Sequence of chain 1.A:
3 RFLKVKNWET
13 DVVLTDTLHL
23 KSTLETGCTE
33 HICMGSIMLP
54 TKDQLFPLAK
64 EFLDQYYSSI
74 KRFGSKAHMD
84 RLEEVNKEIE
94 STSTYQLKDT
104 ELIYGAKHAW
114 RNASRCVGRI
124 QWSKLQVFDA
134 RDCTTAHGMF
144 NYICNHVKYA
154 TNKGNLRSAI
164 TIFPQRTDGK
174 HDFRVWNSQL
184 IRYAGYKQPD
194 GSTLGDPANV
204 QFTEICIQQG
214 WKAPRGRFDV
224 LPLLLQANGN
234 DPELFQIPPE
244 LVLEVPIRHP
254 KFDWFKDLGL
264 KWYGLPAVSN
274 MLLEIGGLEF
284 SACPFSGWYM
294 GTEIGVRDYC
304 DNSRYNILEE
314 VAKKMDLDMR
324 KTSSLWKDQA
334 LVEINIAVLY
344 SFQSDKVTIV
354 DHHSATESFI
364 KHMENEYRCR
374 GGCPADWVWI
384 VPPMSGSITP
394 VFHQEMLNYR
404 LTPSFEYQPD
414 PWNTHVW

The small molecule below binds the protein below.
Small molecule (SMILES): Cc1cc(N)nc(CCc2cc(N)cc(CCc3cc(C)cc(N)n3)c2)c1

Sequence of chain 1.B:
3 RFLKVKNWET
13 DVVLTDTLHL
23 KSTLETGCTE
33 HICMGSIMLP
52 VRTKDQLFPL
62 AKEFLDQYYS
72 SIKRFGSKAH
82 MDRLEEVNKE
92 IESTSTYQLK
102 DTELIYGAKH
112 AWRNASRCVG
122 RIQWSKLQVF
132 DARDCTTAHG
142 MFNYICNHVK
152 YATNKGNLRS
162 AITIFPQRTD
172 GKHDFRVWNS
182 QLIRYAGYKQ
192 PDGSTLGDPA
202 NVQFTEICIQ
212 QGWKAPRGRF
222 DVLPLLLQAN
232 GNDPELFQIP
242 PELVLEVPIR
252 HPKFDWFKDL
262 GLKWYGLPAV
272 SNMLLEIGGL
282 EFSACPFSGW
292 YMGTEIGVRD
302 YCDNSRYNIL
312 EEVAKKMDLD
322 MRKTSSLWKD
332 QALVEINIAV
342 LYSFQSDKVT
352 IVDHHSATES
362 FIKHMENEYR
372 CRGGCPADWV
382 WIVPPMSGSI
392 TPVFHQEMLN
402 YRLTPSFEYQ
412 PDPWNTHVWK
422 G

Binding-site contacts:
Ligand atom C36 contacts residue VAL271 of chain 1.A at 3.7 Å (hydrophobic).
Ligand atom N41 contacts residue TYR292 of chain 1.A at 3.7 Å.
Ligand atom C39 contacts residue HEM1 of chain 1.C at 3.6 Å.
Ligand atom C42 contacts residue PHE288 of chain 1.A at 3.7 Å (hydrophobic).
Ligand atom C06 contacts residue ARG300 of chain 1.A at 3.4 Å.
Ligand atom C18 contacts residue PHE395 of chain 1.B at 3.7 Å (hydrophobic).
Ligand atom C05 contacts residue HEM1 of chain 1.C at 3.6 Å.
Ligand atom C14 contacts residue TRP382 of chain 1.A at 3.7 Å (hydrophobic).
Ligand atom C04 contacts residue ARG300 of chain 1.A at 3.5 Å.
Ligand atom C13 contacts residue TRP382 of chain 1.A at 3.7 Å (hydrophobic).
Ligand atom C35 contacts residue GLU296 of chain 1.A at 3.4 Å.
Ligand atom C08 contacts residue ARG300 of chain 1.A at 3.4 Å.
Ligand atom C03 contacts residue ARG300 of chain 1.A at 3.9 Å.
Ligand atom N41 contacts residue TRP291 of chain 1.A at 2.8 Å (h-bond).
Ligand atom C36 contacts residue HEM1 of chain 1.C at 3.9 Å.
Ligand atom C01 contacts residue ARG300 of chain 1.A at 3.6 Å.
Ligand atom C37 contacts residue HEM1 of chain 1.C at 3.7 Å.
Ligand atom C15 contacts residue TRP382 of chain 1.A at 3.8 Å (hydrophobic).
Ligand atom N17 contacts residue MET40 of chain 1.A at 3.6 Å (h-bond).
Ligand atom N41 contacts residue PRO269 of chain 1.A at 3.7 Å.
Ligand atom C38 contacts residue HEM1 of chain 1.C at 3.4 Å.
Ligand atom N40 contacts residue GLU296 of chain 1.A at 2.5 Å (salt-bridge).
Ligand atom N02 contacts residue ARG185 of chain 1.A at 3.6 Å.
Ligand atom C42 contacts residue HEM1 of chain 1.C at 3.4 Å.
Ligand atom C11 contacts residue MET40 of chain 1.A at 3.5 Å (hydrophobic).
Ligand atom N40 contacts residue HEM1 of chain 1.C at 3.6 Å.
Ligand atom C08 contacts residue TRP382 of chain 1.A at 3.6 Å (hydrophobic).
Ligand atom N41 contacts residue HEM1 of chain 1.C at 3.5 Å.
Ligand atom C35 contacts residue HEM1 of chain 1.C at 3.7 Å.
Ligand atom C07 contacts residue GLU296 of chain 1.A at 3.8 Å.
Ligand atom C34 contacts residue GLU296 of chain 1.A at 3.5 Å.
Ligand atom C09 contacts residue TRP382 of chain 1.A at 3.7 Å (hydrophobic).
Ligand atom N41 contacts residue GLU296 of chain 1.A at 2.7 Å (salt-bridge).
Ligand atom C05 contacts residue ARG300 of chain 1.A at 3.5 Å.
Ligand atom C18 contacts residue TRP382 of chain 1.A at 3.8 Å (hydrophobic).
Ligand atom C02 contacts residue ARG300 of chain 1.A at 3.9 Å.
Ligand atom C16 contacts residue MET40 of chain 1.A at 3.4 Å (hydrophobic).
Ligand atom C39 contacts residue GLU296 of chain 1.A at 3.4 Å.
Ligand atom C18 contacts residue VAL381 of chain 1.A at 3.4 Å (hydrophobic).
Ligand atom C34 contacts residue HEM1 of chain 1.C at 3.7 Å.